Sequence of chain 1.U:
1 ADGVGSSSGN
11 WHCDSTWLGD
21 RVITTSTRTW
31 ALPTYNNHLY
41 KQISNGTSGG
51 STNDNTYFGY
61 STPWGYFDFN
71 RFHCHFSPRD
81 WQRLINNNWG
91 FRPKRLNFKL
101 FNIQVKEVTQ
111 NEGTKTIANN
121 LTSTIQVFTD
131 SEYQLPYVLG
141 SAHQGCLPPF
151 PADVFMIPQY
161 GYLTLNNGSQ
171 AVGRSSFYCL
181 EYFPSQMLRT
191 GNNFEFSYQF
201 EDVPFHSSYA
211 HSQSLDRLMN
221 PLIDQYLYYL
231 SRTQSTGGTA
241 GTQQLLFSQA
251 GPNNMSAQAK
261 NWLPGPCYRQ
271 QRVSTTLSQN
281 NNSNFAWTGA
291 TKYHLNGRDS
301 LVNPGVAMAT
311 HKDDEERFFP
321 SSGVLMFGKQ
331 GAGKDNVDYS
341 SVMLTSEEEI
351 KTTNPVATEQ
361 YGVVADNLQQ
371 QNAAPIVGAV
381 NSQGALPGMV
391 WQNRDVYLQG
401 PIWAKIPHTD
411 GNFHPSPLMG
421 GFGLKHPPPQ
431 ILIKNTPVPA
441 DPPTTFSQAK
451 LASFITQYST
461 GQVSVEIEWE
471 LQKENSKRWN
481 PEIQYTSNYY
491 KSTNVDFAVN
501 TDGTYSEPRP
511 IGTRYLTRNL

This small molecule binds to this protein.
Small molecule (SMILES): Nc1ncnc2c1ncn2[C@H]1C[C@H](O)[C@@H](COP(=O)(O)O)O1

Binding-site contacts:
Ligand atom N6 contacts residue SER416 of chain 1.U at 3.4 Å (h-bond).
Ligand atom C2' contacts residue PRO415 of chain 1.U at 3.8 Å (hydrophobic).
Ligand atom C5 contacts residue SER416 of chain 1.U at 3.8 Å.
Ligand atom N6 contacts residue PHE422 of chain 1.U at 4.0 Å.
Ligand atom N1 contacts residue VAL203 of chain 1.U at 3.5 Å.
Ligand atom C2 contacts residue PRO415 of chain 1.U at 3.8 Å (hydrophobic).
Ligand atom C6 contacts residue PRO204 of chain 1.U at 3.9 Å (hydrophobic).
Ligand atom P contacts residue DC1 of chain 1.WC at 1.6 Å.
Ligand atom C4' contacts residue DC1 of chain 1.WC at 3.9 Å.
Ligand atom N1 contacts residue PRO415 of chain 1.U at 3.7 Å.
Ligand atom C6 contacts residue SER416 of chain 1.U at 4.0 Å.
Ligand atom N6 contacts residue GLY423 of chain 1.U at 3.4 Å (h-bond).
Ligand atom C2 contacts residue PRO204 of chain 1.U at 4.1 Å (hydrophobic).
Ligand atom C2 contacts residue GLY423 of chain 1.U at 3.4 Å.
Ligand atom N7 contacts residue ASN393 of chain 1.U at 4.0 Å.
Ligand atom C1' contacts residue PRO415 of chain 1.U at 3.7 Å (hydrophobic).
Ligand atom OP2 contacts residue DC1 of chain 1.WC at 2.5 Å (h-bond).
Ligand atom C5' contacts residue DC1 of chain 1.WC at 3.1 Å.
Ligand atom O5' contacts residue DC1 of chain 1.WC at 2.5 Å (h-bond).
Ligand atom C2' contacts residue HIS414 of chain 1.U at 3.2 Å.
Ligand atom N3 contacts residue PRO415 of chain 1.U at 3.9 Å.
Ligand atom N9 contacts residue HIS414 of chain 1.U at 4.1 Å.
Ligand atom C6 contacts residue VAL203 of chain 1.U at 4.1 Å (hydrophobic).
Ligand atom C4 contacts residue PRO415 of chain 1.U at 3.8 Å (hydrophobic).
Ligand atom C5 contacts residue PRO204 of chain 1.U at 3.8 Å (hydrophobic).
Ligand atom O4' contacts residue DC1 of chain 1.WC at 3.9 Å.
Ligand atom N6 contacts residue GLY421 of chain 1.U at 4.0 Å.
Ligand atom N7 contacts residue PRO204 of chain 1.U at 4.1 Å.
Ligand atom C6 contacts residue PRO415 of chain 1.U at 3.7 Å (hydrophobic).
Ligand atom C5 contacts residue PRO415 of chain 1.U at 3.7 Å (hydrophobic).
Ligand atom N1 contacts residue GLY423 of chain 1.U at 3.0 Å (h-bond).
Ligand atom OP1 contacts residue DC1 of chain 1.WC at 2.5 Å (h-bond).
Ligand atom C2 contacts residue VAL203 of chain 1.U at 4.1 Å (hydrophobic).
Ligand atom N9 contacts residue PRO415 of chain 1.U at 4.0 Å.
Ligand atom N7 contacts residue SER416 of chain 1.U at 3.3 Å.
Ligand atom C6 contacts residue GLY423 of chain 1.U at 3.9 Å.
Ligand atom C4 contacts residue PRO204 of chain 1.U at 4.0 Å (hydrophobic).
Ligand atom C8 contacts residue HIS414 of chain 1.U at 3.0 Å.
Ligand atom C8 contacts residue SER416 of chain 1.U at 4.1 Å.
Ligand atom N7 contacts residue HIS414 of chain 1.U at 3.6 Å.